Sequence of chain 1.C:
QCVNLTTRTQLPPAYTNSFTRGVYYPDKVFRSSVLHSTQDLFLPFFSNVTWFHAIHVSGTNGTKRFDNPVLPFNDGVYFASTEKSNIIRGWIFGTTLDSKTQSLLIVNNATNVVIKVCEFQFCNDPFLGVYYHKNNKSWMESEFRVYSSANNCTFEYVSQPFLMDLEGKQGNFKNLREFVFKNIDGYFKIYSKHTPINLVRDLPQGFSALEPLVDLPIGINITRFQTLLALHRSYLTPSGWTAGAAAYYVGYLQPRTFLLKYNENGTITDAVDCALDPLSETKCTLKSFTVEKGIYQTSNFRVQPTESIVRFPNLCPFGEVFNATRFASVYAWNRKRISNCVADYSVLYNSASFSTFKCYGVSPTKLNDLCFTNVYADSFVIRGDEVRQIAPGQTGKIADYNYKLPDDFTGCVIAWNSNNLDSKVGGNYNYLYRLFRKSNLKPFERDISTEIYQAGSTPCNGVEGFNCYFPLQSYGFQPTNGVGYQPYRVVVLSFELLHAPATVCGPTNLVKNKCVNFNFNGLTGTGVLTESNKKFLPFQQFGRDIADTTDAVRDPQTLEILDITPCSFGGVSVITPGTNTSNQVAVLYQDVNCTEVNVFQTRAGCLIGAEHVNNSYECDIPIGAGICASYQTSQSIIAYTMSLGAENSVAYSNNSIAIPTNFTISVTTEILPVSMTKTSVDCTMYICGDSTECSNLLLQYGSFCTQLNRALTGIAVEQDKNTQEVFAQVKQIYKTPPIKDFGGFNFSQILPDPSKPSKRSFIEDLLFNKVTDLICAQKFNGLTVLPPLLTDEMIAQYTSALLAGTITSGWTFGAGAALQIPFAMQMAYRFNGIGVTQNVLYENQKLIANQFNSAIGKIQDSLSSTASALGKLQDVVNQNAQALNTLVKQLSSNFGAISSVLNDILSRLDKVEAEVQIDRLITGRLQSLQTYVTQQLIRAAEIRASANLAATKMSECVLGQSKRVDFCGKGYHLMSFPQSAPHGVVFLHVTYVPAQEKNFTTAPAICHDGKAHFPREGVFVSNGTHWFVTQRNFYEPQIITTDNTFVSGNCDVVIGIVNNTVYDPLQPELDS

Binding-site contacts:
Ligand atom C1 contacts residue ASN657 of chain 1.C at 1.4 Å.
Ligand atom N2 contacts residue HIS655 of chain 1.C at 4.1 Å.
Ligand atom C8 contacts residue VAL656 of chain 1.C at 4.0 Å (hydrophobic).
Ligand atom O5 contacts residue ASN657 of chain 1.C at 2.4 Å (h-bond).
Ligand atom C7 contacts residue HIS655 of chain 1.C at 4.4 Å.
Ligand atom C3 contacts residue ASN657 of chain 1.C at 3.8 Å.
Ligand atom C7 contacts residue ASN657 of chain 1.C at 3.7 Å.
Ligand atom C8 contacts residue ASN657 of chain 1.C at 4.2 Å.
Ligand atom N2 contacts residue ASN657 of chain 1.C at 2.9 Å (h-bond).
Ligand atom C2 contacts residue ASN657 of chain 1.C at 2.5 Å.
Ligand atom C4 contacts residue ASN657 of chain 1.C at 4.2 Å.
Ligand atom C8 contacts residue HIS655 of chain 1.C at 3.1 Å.
Ligand atom O7 contacts residue ASN657 of chain 1.C at 4.1 Å.
Ligand atom C5 contacts residue ASN657 of chain 1.C at 3.6 Å.

A protein and the small-molecule ligand that binds it are described below.
Small molecule (SMILES): CC(=O)N[C@@H]1[C@@H](O)[C@H](O)[C@@H](CO)O[C@H]1O